Sequence of chain 1.D:
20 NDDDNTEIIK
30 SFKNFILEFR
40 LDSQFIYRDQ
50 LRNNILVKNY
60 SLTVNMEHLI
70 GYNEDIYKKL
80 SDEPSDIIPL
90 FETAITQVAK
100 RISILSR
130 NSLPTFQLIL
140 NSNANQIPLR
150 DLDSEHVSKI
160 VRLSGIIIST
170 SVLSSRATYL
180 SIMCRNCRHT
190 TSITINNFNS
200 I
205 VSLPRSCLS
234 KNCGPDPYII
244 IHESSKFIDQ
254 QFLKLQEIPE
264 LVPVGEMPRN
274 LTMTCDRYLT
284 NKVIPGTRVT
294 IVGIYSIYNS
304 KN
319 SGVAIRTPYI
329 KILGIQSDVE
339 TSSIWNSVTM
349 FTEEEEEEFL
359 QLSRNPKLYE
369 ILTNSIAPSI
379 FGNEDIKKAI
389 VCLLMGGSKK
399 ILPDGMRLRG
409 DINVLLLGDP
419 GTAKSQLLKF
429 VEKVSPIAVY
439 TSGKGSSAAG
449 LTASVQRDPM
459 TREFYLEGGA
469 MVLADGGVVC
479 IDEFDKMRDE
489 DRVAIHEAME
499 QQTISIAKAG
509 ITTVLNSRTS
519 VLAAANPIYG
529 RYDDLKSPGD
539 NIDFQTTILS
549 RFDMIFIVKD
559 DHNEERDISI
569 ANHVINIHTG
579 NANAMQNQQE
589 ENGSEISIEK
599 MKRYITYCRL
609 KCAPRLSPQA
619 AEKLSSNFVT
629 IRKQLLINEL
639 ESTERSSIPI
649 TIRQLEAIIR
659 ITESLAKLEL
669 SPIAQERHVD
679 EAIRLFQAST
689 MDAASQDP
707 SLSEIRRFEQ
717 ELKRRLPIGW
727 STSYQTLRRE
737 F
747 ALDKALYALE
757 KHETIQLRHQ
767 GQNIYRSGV

Binding-site contacts:
Ligand atom PB contacts residue MG1 of chain 1.AA at 2.5 Å.
Ligand atom O1B contacts residue MG1 of chain 1.AA at 2.1 Å.
Ligand atom O3G contacts residue SER423 of chain 1.D at 3.2 Å (h-bond).
Ligand atom O1B contacts residue LYS422 of chain 1.D at 3.1 Å (salt-bridge).
Ligand atom O1B contacts residue SER423 of chain 1.D at 2.5 Å (h-bond).
Ligand atom S1G contacts residue ASN524 of chain 1.D at 2.8 Å (h-bond).
Ligand atom O3G contacts residue MG1 of chain 1.AA at 2.1 Å.
Ligand atom O3B contacts residue GLY419 of chain 1.D at 3.0 Å (h-bond).
Ligand atom O1A contacts residue ALA421 of chain 1.D at 3.2 Å.
Ligand atom O2G contacts residue PRO418 of chain 1.D at 3.3 Å.
Ligand atom C8 contacts residue ALA421 of chain 1.D at 3.3 Å (hydrophobic).
Ligand atom O2A contacts residue MG1 of chain 1.AA at 2.5 Å.
Ligand atom PG contacts residue MG1 of chain 1.AA at 3.1 Å.
Ligand atom O3A contacts residue MG1 of chain 1.AA at 2.0 Å.
Ligand atom O2' contacts residue HIS531 of chain 1.A at 2.7 Å (h-bond).
Ligand atom O3B contacts residue MG1 of chain 1.AA at 3.2 Å.
Ligand atom O2A contacts residue GLN626 of chain 1.A at 2.3 Å (h-bond).
Ligand atom O3B contacts residue PRO418 of chain 1.D at 3.4 Å.
Ligand atom C8 contacts residue GLY419 of chain 1.D at 3.0 Å.
Ligand atom PA contacts residue MG1 of chain 1.AA at 2.6 Å.
Ligand atom O2B contacts residue GLY419 of chain 1.D at 3.2 Å.
Ligand atom O2B contacts residue LYS422 of chain 1.D at 3.2 Å (salt-bridge).
Ligand atom O1A contacts residue GLN424 of chain 1.D at 3.2 Å (h-bond).
Ligand atom O2A contacts residue GLU625 of chain 1.A at 3.2 Å.
Ligand atom O3' contacts residue GLU811 of chain 1.A at 3.2 Å (salt-bridge).
Ligand atom O2A contacts residue SER423 of chain 1.D at 3.2 Å.
Ligand atom O2B contacts residue ALA421 of chain 1.D at 2.5 Å (h-bond).
Ligand atom N7 contacts residue THR420 of chain 1.D at 3.4 Å.
Ligand atom O2B contacts residue THR420 of chain 1.D at 2.5 Å (h-bond).
Ligand atom O2G contacts residue ARG676 of chain 1.A at 2.8 Å (salt-bridge).
Ligand atom O3A contacts residue ARG808 of chain 1.A at 2.5 Å (salt-bridge).
Ligand atom O1A contacts residue MG1 of chain 1.AA at 3.1 Å.
Ligand atom N6 contacts residue PHE379 of chain 1.D at 2.9 Å (h-bond).
Ligand atom O1A contacts residue SER423 of chain 1.D at 3.2 Å (h-bond).
Ligand atom C8 contacts residue THR420 of chain 1.D at 3.4 Å.
Ligand atom N1 contacts residue PHE379 of chain 1.D at 2.9 Å (h-bond).
Ligand atom O2G contacts residue ARG808 of chain 1.A at 2.7 Å (salt-bridge).
Ligand atom O5' contacts residue ARG808 of chain 1.A at 3.3 Å (salt-bridge).
Ligand atom PA contacts residue ARG808 of chain 1.A at 3.4 Å.
Ligand atom O3B contacts residue LYS422 of chain 1.D at 2.7 Å (salt-bridge).

A small-molecule ligand and the protein it binds are described below.
Small molecule (SMILES): Nc1ncnc2c1ncn2[C@@H]1O[C@H](COP(=O)(O)OP(=O)(O)OP(O)(O)=S)[C@@H](O)[C@H]1O

Sequence of chain 1.A:
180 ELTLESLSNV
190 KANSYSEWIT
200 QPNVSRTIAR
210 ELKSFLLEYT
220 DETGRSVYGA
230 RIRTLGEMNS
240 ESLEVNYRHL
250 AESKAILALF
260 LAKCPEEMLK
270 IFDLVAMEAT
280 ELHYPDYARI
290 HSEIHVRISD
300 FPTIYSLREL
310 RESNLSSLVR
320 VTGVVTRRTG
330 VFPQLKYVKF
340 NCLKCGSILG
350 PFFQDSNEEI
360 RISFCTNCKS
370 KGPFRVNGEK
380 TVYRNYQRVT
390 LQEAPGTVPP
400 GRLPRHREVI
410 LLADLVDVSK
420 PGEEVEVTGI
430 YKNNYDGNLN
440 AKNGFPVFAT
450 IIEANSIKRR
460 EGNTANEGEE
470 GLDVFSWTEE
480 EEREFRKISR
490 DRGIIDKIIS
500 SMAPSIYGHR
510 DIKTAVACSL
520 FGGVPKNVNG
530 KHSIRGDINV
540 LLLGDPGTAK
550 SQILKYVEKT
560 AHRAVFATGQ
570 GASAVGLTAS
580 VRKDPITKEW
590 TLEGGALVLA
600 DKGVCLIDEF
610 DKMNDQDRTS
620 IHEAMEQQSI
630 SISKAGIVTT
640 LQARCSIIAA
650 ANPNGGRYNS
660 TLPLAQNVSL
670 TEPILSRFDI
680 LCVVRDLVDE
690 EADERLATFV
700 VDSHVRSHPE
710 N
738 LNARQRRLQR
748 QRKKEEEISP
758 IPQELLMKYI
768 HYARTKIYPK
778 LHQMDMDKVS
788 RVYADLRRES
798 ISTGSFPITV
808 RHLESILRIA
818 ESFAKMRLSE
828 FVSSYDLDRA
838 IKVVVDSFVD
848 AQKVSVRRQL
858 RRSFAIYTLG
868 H